A protein and the small-molecule ligand that binds it are described below.
Small molecule (SMILES): CC(=O)N[C@@H]1[C@@H](O)[C@H](O)[C@@H](CO)O[C@H]1O

Binding-site contacts:
Ligand atom C8 contacts residue ASN650 of chain 1.B at 3.9 Å.
Ligand atom C7 contacts residue ASN650 of chain 1.B at 3.8 Å.
Ligand atom O5 contacts residue LEU653 of chain 1.B at 4.4 Å.
Ligand atom N2 contacts residue ASN650 of chain 1.B at 2.8 Å (h-bond).
Ligand atom C4 contacts residue ASN650 of chain 1.B at 4.3 Å.
Ligand atom O5 contacts residue ASN650 of chain 1.B at 2.5 Å (h-bond).
Ligand atom C2 contacts residue ASN650 of chain 1.B at 2.5 Å.
Ligand atom C1 contacts residue ASN650 of chain 1.B at 1.5 Å.
Ligand atom C3 contacts residue ASN650 of chain 1.B at 3.8 Å.
Ligand atom C5 contacts residue ASN650 of chain 1.B at 3.7 Å.

Sequence of chain 1.B:
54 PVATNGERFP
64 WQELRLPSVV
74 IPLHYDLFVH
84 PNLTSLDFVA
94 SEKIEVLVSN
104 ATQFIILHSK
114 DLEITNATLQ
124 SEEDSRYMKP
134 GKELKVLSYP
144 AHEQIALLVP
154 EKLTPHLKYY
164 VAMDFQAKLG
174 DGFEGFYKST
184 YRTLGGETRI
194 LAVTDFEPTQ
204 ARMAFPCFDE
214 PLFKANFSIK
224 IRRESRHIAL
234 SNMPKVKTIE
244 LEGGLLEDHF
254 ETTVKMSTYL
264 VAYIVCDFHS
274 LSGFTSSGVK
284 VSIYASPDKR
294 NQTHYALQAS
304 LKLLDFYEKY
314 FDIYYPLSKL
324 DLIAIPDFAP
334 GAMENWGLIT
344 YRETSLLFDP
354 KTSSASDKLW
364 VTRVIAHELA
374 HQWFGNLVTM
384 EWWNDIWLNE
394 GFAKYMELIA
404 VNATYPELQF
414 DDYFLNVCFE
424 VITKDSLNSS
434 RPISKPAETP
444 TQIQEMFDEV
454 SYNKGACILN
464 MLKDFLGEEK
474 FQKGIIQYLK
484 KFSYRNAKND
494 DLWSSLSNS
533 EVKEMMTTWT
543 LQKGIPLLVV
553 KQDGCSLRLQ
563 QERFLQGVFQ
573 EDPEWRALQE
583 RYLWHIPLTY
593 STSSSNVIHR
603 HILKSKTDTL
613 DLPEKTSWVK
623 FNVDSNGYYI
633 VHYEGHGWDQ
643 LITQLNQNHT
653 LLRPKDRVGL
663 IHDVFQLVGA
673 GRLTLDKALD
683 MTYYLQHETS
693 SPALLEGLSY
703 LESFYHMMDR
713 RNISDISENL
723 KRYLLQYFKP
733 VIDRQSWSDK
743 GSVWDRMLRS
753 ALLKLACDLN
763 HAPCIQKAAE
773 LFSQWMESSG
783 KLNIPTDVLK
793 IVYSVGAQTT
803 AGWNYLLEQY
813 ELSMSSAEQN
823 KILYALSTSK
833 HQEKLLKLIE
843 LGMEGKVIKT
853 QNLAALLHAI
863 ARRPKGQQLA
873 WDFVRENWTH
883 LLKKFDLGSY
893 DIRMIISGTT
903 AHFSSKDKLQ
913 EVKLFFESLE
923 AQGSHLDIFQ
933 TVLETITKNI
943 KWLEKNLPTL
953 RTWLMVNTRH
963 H